Sequence of chain 1.A:
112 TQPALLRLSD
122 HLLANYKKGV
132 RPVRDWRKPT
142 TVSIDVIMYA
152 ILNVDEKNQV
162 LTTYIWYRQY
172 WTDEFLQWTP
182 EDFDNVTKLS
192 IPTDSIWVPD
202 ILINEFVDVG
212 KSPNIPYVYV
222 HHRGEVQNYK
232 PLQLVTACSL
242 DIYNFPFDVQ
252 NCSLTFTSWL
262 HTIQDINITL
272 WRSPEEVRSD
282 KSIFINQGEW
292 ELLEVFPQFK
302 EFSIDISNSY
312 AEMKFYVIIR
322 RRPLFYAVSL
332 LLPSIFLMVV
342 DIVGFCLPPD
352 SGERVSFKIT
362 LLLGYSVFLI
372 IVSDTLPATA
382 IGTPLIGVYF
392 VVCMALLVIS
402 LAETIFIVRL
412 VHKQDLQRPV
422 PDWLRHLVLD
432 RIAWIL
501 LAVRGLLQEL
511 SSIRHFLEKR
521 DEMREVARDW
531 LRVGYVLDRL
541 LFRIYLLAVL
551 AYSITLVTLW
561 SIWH

Binding-site contacts:
Ligand atom C25 contacts residue TRP260 of chain 1.B at 3.4 Å (hydrophobic).
Ligand atom C02 contacts residue ILE305 of chain 1.B at 3.6 Å (hydrophobic).
Ligand atom C04 contacts residue ARG273 of chain 1.A at 3.5 Å.
Ligand atom CL01 contacts residue ILE148 of chain 1.A at 3.8 Å.
Ligand atom C05 contacts residue ARG273 of chain 1.A at 3.8 Å.
Ligand atom C07 contacts residue ILE148 of chain 1.A at 3.6 Å (hydrophobic).
Ligand atom C25 contacts residue TYR311 of chain 1.B at 3.9 Å (hydrophobic).
Ligand atom O09 contacts residue ILE305 of chain 1.B at 3.9 Å.
Ligand atom C18 contacts residue ARG169 of chain 1.A at 3.9 Å.
Ligand atom N27 contacts residue TRP260 of chain 1.B at 2.8 Å (h-bond).
Ligand atom C03 contacts residue SER283 of chain 1.A at 3.7 Å.
Ligand atom C21 contacts residue ILE148 of chain 1.A at 3.5 Å (hydrophobic).
Ligand atom CL01 contacts residue ILE284 of chain 1.A at 3.5 Å.
Ligand atom O10 contacts residue ARG169 of chain 1.A at 2.9 Å (salt-bridge).
Ligand atom C20 contacts residue ILE148 of chain 1.A at 3.5 Å (hydrophobic).
Ligand atom C18 contacts residue TRP167 of chain 1.A at 3.4 Å (hydrophobic).
Ligand atom C28 contacts residue TRP260 of chain 1.B at 3.5 Å (hydrophobic).
Ligand atom N27 contacts residue SER259 of chain 1.B at 3.5 Å (h-bond).
Ligand atom C20 contacts residue ARG169 of chain 1.A at 3.3 Å.
Ligand atom C02 contacts residue ILE148 of chain 1.A at 3.5 Å (hydrophobic).
Ligand atom CL01 contacts residue ILE305 of chain 1.B at 3.9 Å.
Ligand atom N22 contacts residue TRP167 of chain 1.A at 3.9 Å.
Ligand atom CL01 contacts residue SER283 of chain 1.A at 2.5 Å.
Ligand atom C26 contacts residue TRP260 of chain 1.B at 3.1 Å (hydrophobic).
Ligand atom C19 contacts residue TRP167 of chain 1.A at 3.1 Å (hydrophobic).
Ligand atom C19 contacts residue ARG169 of chain 1.A at 3.6 Å.
Ligand atom N22 contacts residue TYR230 of chain 1.A at 3.6 Å.
Ligand atom C04 contacts residue ASP281 of chain 1.A at 3.3 Å.
Ligand atom C25 contacts residue TYR230 of chain 1.A at 3.8 Å (hydrophobic).
Ligand atom C02 contacts residue SER283 of chain 1.A at 3.6 Å.
Ligand atom CL01 contacts residue ASP281 of chain 1.A at 3.9 Å.
Ligand atom C26 contacts residue TYR311 of chain 1.B at 3.5 Å (hydrophobic).
Ligand atom C29 contacts residue TRP260 of chain 1.B at 3.5 Å (hydrophobic).
Ligand atom C02 contacts residue ASP281 of chain 1.A at 3.9 Å.
Ligand atom C23 contacts residue TYR230 of chain 1.A at 3.8 Å (hydrophobic).
Ligand atom C07 contacts residue ILE305 of chain 1.B at 3.5 Å (hydrophobic).
Ligand atom C21 contacts residue ARG169 of chain 1.A at 3.3 Å.
Ligand atom C03 contacts residue ASP281 of chain 1.A at 3.1 Å.
Ligand atom C16 contacts residue ARG169 of chain 1.A at 3.8 Å.
Ligand atom C20 contacts residue ASP146 of chain 1.A at 3.4 Å.

The small molecule below binds the protein below.
Small molecule (SMILES): O=S(=O)(c1cccc(Cl)c1)n1ccc2c(N3CCNCC3)nc3ccccc3c21

Sequence of chain 1.B:
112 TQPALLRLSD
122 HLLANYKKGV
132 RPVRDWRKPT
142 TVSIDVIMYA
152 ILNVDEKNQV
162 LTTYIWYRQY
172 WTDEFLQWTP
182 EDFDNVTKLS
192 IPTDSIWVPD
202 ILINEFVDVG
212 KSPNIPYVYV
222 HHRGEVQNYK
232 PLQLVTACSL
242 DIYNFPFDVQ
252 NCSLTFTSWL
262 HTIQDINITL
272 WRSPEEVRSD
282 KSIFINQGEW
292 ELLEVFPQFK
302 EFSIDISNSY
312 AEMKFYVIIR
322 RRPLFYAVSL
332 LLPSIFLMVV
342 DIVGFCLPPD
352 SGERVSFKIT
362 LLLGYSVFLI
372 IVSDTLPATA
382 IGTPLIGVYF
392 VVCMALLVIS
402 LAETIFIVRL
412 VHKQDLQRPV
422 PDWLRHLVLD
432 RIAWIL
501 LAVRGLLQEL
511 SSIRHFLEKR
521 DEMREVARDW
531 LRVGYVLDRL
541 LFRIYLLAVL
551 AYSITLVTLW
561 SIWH